Binding-site contacts:
Ligand atom C5 contacts residue ASN61 of chain 1.A at 3.3 Å.
Ligand atom C19 contacts residue ASN61 of chain 1.A at 3.5 Å.
Ligand atom C16 contacts residue LEU229 of chain 1.A at 3.9 Å (hydrophobic).
Ligand atom O3 contacts residue THR236 of chain 1.A at 2.9 Å (h-bond).
Ligand atom C10 contacts residue PHE120 of chain 1.A at 3.7 Å (hydrophobic).
Ligand atom C19 contacts residue THR236 of chain 1.A at 3.8 Å.
Ligand atom C10 contacts residue GLN67 of chain 1.A at 3.4 Å.
Ligand atom C14 contacts residue MET143 of chain 1.A at 3.9 Å (hydrophobic).
Ligand atom O contacts residue ASN61 of chain 1.A at 3.3 Å (h-bond).
Ligand atom O1 contacts residue CYS233 of chain 1.A at 3.5 Å (h-bond).
Ligand atom O2 contacts residue ARG108 of chain 1.A at 3.1 Å (salt-bridge).
Ligand atom C5 contacts residue LEU60 of chain 1.A at 3.8 Å (hydrophobic).
Ligand atom O4 contacts residue VAL245 of chain 1.A at 3.4 Å.
Ligand atom O3 contacts residue PHE232 of chain 1.A at 3.3 Å.
Ligand atom C8 contacts residue SER101 of chain 1.A at 3.9 Å.
Ligand atom C18 contacts residue THR236 of chain 1.A at 3.7 Å.
Ligand atom C12 contacts residue LEU60 of chain 1.A at 3.6 Å (hydrophobic).
Ligand atom C20 contacts residue MET136 of chain 1.A at 3.7 Å (hydrophobic).
Ligand atom C9 contacts residue SER101 of chain 1.A at 3.7 Å.
Ligand atom O4 contacts residue THR236 of chain 1.A at 2.8 Å (h-bond).
Ligand atom O2 contacts residue GLN67 of chain 1.A at 3.0 Å (h-bond).
Ligand atom C11 contacts residue GLN67 of chain 1.A at 3.1 Å.
Ligand atom O3 contacts residue CYS233 of chain 1.A at 3.1 Å.
Ligand atom C17 contacts residue PHE232 of chain 1.A at 3.9 Å (hydrophobic).
Ligand atom C17 contacts residue MET136 of chain 1.A at 3.9 Å (hydrophobic).
Ligand atom C1 contacts residue MET136 of chain 1.A at 3.9 Å (hydrophobic).
Ligand atom C19 contacts residue LEU57 of chain 1.A at 3.9 Å (hydrophobic).
Ligand atom C15 contacts residue ALA64 of chain 1.A at 3.6 Å (hydrophobic).
Ligand atom C6 contacts residue MET98 of chain 1.A at 3.8 Å (hydrophobic).
Ligand atom O1 contacts residue ASN61 of chain 1.A at 2.8 Å (h-bond).
Ligand atom O4 contacts residue PHE247 of chain 1.A at 3.4 Å.
Ligand atom C4 contacts residue ASN61 of chain 1.A at 3.6 Å.
Ligand atom O4 contacts residue ASN61 of chain 1.A at 3.1 Å (h-bond).
Ligand atom C15 contacts residue SER101 of chain 1.A at 3.7 Å.
Ligand atom C15 contacts residue TRP97 of chain 1.A at 3.9 Å (hydrophobic).
Ligand atom C18 contacts residue PHE232 of chain 1.A at 3.6 Å (hydrophobic).
Ligand atom C16 contacts residue PHE232 of chain 1.A at 3.4 Å (hydrophobic).
Ligand atom O2 contacts residue PHE120 of chain 1.A at 3.6 Å.
Ligand atom C6 contacts residue ASN61 of chain 1.A at 3.5 Å.
Ligand atom C2 contacts residue MET98 of chain 1.A at 3.9 Å (hydrophobic).

This small molecule binds to this protein.
Small molecule (SMILES): C[C@]12CCC(=O)C=C1CC[C@@H]1[C@@H]2[C@@H](O)C[C@]2(C=O)[C@@H](C(=O)CO)CC[C@@H]12

Sequence of chain 1.A:
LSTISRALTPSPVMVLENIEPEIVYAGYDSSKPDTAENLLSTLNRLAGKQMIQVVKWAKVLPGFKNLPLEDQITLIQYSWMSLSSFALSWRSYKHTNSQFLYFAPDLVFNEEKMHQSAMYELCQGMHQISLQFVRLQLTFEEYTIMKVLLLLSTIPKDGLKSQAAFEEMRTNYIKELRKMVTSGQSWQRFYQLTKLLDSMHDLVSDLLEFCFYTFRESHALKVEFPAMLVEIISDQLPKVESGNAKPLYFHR